A small-molecule ligand and the protein it binds are described below.
Small molecule (SMILES): COc1cccc([C@@H](C)NC(=O)N2CCC(c3ccncc3)CC2)c1

Binding-site contacts:
Ligand atom N24 contacts residue ALA101 of chain 2.G at 3.4 Å.
Ligand atom N3 contacts residue ASP214 of chain 2.G at 4.0 Å.
Ligand atom C25 contacts residue GLU152 of chain 2.G at 3.6 Å.
Ligand atom O1 contacts residue ASP214 of chain 2.G at 3.5 Å.
Ligand atom C25 contacts residue MET154 of chain 2.G at 3.6 Å (hydrophobic).
Ligand atom C21 contacts residue LEU203 of chain 2.G at 3.2 Å (hydrophobic).
Ligand atom C13 contacts residue ALA84 of chain 2.G at 3.9 Å (hydrophobic).
Ligand atom C26 contacts residue LEU203 of chain 2.G at 3.3 Å (hydrophobic).
Ligand atom C4 contacts residue ASP214 of chain 2.G at 3.7 Å.
Ligand atom O12 contacts residue LEU105 of chain 2.G at 3.4 Å.
Ligand atom C23 contacts residue ILE80 of chain 2.G at 3.7 Å (hydrophobic).
Ligand atom C9 contacts residue LYS103 of chain 2.G at 3.9 Å.
Ligand atom C9 contacts residue VAL88 of chain 2.G at 4.0 Å (hydrophobic).
Ligand atom N24 contacts residue TYR153 of chain 2.G at 3.9 Å.
Ligand atom C9 contacts residue GLU87 of chain 2.G at 3.8 Å.
Ligand atom C11 contacts residue GLY83 of chain 2.G at 3.9 Å.
Ligand atom C14 contacts residue GLY83 of chain 2.G at 3.6 Å.
Ligand atom C22 contacts residue LEU203 of chain 2.G at 3.6 Å (hydrophobic).
Ligand atom C9 contacts residue GLY86 of chain 2.G at 3.9 Å.
Ligand atom C23 contacts residue ALA101 of chain 2.G at 3.8 Å (hydrophobic).
Ligand atom C2 contacts residue ASP214 of chain 2.G at 3.7 Å.
Ligand atom N24 contacts residue MET154 of chain 2.G at 3.3 Å (h-bond).
Ligand atom C25 contacts residue LEU203 of chain 2.G at 3.8 Å (hydrophobic).
Ligand atom C10 contacts residue LYS103 of chain 2.G at 3.6 Å.
Ligand atom C9 contacts residue GLY83 of chain 2.G at 3.8 Å.
Ligand atom C10 contacts residue LEU105 of chain 2.G at 3.9 Å (hydrophobic).
Ligand atom C20 contacts residue ALA213 of chain 2.G at 3.9 Å (hydrophobic).
Ligand atom C20 contacts residue ASP214 of chain 2.G at 3.7 Å.
Ligand atom C8 contacts residue GLY83 of chain 2.G at 3.7 Å.
Ligand atom C11 contacts residue LYS103 of chain 2.G at 3.6 Å.
Ligand atom O1 contacts residue LYS103 of chain 2.G at 2.9 Å (salt-bridge).
Ligand atom C10 contacts residue GLY86 of chain 2.G at 3.7 Å.
Ligand atom C18 contacts residue LEU203 of chain 2.G at 3.5 Å (hydrophobic).
Ligand atom C8 contacts residue VAL88 of chain 2.G at 3.8 Å (hydrophobic).
Ligand atom O12 contacts residue PHE85 of chain 2.G at 3.5 Å (h-bond).
Ligand atom C6 contacts residue GLY83 of chain 2.G at 3.4 Å.
Ligand atom C13 contacts residue PHE85 of chain 2.G at 3.8 Å (hydrophobic).
Ligand atom C7 contacts residue GLY83 of chain 2.G at 3.5 Å.
Ligand atom C25 contacts residue ALA101 of chain 2.G at 3.8 Å (hydrophobic).
Ligand atom C6 contacts residue ARG82 of chain 2.G at 3.2 Å.

Sequence of chain 2.G:
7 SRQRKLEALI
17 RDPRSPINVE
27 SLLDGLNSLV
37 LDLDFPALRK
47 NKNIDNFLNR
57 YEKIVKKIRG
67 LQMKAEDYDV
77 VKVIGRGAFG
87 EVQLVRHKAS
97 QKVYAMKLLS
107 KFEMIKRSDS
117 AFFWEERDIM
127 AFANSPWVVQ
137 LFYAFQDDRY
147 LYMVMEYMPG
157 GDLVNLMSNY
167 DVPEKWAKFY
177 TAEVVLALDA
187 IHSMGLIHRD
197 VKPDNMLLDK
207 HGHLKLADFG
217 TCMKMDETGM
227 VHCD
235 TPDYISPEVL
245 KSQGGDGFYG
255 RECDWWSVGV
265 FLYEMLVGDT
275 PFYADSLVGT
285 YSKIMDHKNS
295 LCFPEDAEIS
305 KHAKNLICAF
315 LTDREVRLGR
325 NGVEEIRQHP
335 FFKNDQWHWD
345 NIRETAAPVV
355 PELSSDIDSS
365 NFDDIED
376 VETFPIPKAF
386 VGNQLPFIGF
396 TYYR